Sequence of chain 1.E:
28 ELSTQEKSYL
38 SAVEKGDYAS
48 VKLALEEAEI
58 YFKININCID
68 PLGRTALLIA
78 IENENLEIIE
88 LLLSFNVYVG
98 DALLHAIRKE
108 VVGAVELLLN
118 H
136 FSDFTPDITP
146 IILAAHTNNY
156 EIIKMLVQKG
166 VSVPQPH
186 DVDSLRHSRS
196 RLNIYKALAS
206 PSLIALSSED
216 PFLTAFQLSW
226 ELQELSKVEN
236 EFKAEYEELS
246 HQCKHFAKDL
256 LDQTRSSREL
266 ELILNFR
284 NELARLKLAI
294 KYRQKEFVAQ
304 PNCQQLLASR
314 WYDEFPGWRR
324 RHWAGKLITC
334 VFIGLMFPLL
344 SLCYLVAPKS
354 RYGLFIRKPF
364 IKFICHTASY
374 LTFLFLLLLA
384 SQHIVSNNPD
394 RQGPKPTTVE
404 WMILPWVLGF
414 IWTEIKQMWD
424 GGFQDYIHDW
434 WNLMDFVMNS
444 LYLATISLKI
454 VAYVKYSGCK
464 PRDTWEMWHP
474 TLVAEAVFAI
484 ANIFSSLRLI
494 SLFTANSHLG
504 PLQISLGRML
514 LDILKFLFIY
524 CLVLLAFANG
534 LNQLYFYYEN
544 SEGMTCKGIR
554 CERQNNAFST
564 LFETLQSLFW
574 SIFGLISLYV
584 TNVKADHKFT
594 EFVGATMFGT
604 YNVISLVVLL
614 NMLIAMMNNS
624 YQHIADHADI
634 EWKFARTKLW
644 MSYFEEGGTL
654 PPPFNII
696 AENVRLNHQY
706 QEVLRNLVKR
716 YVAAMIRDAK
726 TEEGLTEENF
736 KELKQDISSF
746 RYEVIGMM

A small-molecule ligand and the protein it binds are described below.
Small molecule (SMILES): CCCCCC(=O)OC[C@H](COP(=O)(O)O)OC(=O)CCCCC

Sequence of chain 1.D:
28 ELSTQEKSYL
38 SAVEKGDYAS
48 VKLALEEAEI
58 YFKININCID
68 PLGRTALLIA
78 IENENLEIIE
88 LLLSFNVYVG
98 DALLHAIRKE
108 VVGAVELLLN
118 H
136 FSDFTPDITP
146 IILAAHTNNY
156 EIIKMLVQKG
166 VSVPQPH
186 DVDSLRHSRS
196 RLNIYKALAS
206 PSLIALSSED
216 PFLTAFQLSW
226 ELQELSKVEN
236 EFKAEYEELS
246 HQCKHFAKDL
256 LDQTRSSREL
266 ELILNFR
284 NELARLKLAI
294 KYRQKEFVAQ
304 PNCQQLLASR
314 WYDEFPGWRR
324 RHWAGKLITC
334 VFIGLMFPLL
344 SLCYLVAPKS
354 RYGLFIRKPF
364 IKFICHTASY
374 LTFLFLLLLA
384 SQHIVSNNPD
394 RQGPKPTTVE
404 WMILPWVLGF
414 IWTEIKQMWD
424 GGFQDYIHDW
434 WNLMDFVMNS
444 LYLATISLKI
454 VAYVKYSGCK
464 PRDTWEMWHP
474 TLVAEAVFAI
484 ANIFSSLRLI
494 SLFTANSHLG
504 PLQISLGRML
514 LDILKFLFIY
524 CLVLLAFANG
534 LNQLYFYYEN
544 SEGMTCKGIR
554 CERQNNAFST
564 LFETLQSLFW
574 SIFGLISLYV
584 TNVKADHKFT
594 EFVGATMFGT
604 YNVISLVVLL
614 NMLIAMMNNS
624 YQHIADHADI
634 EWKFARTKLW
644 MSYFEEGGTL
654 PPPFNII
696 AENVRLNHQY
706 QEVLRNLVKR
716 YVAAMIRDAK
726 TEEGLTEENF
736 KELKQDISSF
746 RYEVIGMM

Binding-site contacts:
Ligand atom C34 contacts residue LEU527 of chain 1.D at 4.1 Å (hydrophobic).
Ligand atom C1 contacts residue PHE572 of chain 1.D at 3.5 Å (hydrophobic).
Ligand atom O11 contacts residue ALA598 of chain 1.E at 4.1 Å.
Ligand atom O22 contacts residue PHE572 of chain 1.D at 4.1 Å.
Ligand atom O13 contacts residue ARG553 of chain 1.D at 3.6 Å (salt-bridge).
Ligand atom P contacts residue ARG553 of chain 1.D at 3.4 Å.
Ligand atom C22 contacts residue THR603 of chain 1.E at 3.8 Å.
Ligand atom C21 contacts residue PHE572 of chain 1.D at 4.0 Å (hydrophobic).
Ligand atom C6 contacts residue THR603 of chain 1.E at 3.8 Å.
Ligand atom O14 contacts residue TRP573 of chain 1.D at 4.0 Å.
Ligand atom C5 contacts residue VAL606 of chain 1.E at 3.5 Å (hydrophobic).
Ligand atom O14 contacts residue PHE595 of chain 1.E at 3.9 Å.
Ligand atom C36 contacts residue PHE572 of chain 1.D at 4.3 Å (hydrophobic).
Ligand atom O14 contacts residue ARG553 of chain 1.D at 2.3 Å (salt-bridge).
Ligand atom O32 contacts residue LEU568 of chain 1.D at 4.2 Å.
Ligand atom O12 contacts residue GLN569 of chain 1.D at 2.9 Å (h-bond).
Ligand atom O11 contacts residue THR599 of chain 1.E at 3.8 Å.
Ligand atom C32 contacts residue PHE572 of chain 1.D at 4.1 Å (hydrophobic).
Ligand atom O14 contacts residue ALA598 of chain 1.E at 3.4 Å.
Ligand atom O12 contacts residue PHE595 of chain 1.E at 3.1 Å.
Ligand atom O12 contacts residue PHE565 of chain 1.D at 3.9 Å.
Ligand atom P contacts residue TRP573 of chain 1.D at 4.0 Å.
Ligand atom C5 contacts residue THR603 of chain 1.E at 4.2 Å.
Ligand atom P contacts residue GLN569 of chain 1.D at 3.3 Å.
Ligand atom O32 contacts residue PHE565 of chain 1.D at 3.9 Å.
Ligand atom O12 contacts residue ARG553 of chain 1.D at 3.9 Å.
Ligand atom O21 contacts residue PHE572 of chain 1.D at 3.9 Å.
Ligand atom C2 contacts residue PHE572 of chain 1.D at 3.6 Å (hydrophobic).
Ligand atom O13 contacts residue GLN569 of chain 1.D at 3.1 Å.
Ligand atom P contacts residue PHE595 of chain 1.E at 4.1 Å.
Ligand atom C1 contacts residue TRP573 of chain 1.D at 4.2 Å (hydrophobic).
Ligand atom C34 contacts residue PHE572 of chain 1.D at 4.1 Å (hydrophobic).
Ligand atom O14 contacts residue GLN569 of chain 1.D at 3.1 Å (h-bond).
Ligand atom O13 contacts residue TRP573 of chain 1.D at 3.0 Å (h-bond).
Ligand atom C6 contacts residue VAL606 of chain 1.E at 3.8 Å (hydrophobic).
Ligand atom C31 contacts residue LEU568 of chain 1.D at 4.2 Å (hydrophobic).
Ligand atom C32 contacts residue LEU568 of chain 1.D at 3.5 Å (hydrophobic).
Ligand atom C4 contacts residue THR603 of chain 1.E at 3.7 Å.
Ligand atom C1 contacts residue ALA598 of chain 1.E at 4.3 Å (hydrophobic).
Ligand atom O13 contacts residue PHE572 of chain 1.D at 4.4 Å.